Binding-site contacts:
Ligand atom CAI contacts residue PHE135 of chain 1.A at 3.7 Å (hydrophobic).
Ligand atom CAZ contacts residue TRP203 of chain 1.A at 3.5 Å (hydrophobic).
Ligand atom CAA contacts residue PRO177 of chain 1.A at 3.5 Å (hydrophobic).
Ligand atom CAS contacts residue TYR201 of chain 1.A at 3.5 Å (hydrophobic).
Ligand atom CAH contacts residue GLN202 of chain 1.A at 3.2 Å.
Ligand atom OAE contacts residue ILE113 of chain 1.A at 3.3 Å (h-bond).
Ligand atom CAG contacts residue ASN228 of chain 1.A at 3.6 Å.
Ligand atom CAL contacts residue PHE155 of chain 1.A at 3.6 Å (hydrophobic).
Ligand atom NAC contacts residue ASP112 of chain 1.A at 2.5 Å (salt-bridge).
Ligand atom NAU contacts residue PHE155 of chain 1.A at 3.7 Å.
Ligand atom CAA contacts residue VAL179 of chain 1.A at 3.2 Å (hydrophobic).
Ligand atom CAG contacts residue TRP203 of chain 1.A at 3.7 Å (hydrophobic).
Ligand atom CAN contacts residue PHE155 of chain 1.A at 3.8 Å (hydrophobic).
Ligand atom OAE contacts residue ASP112 of chain 1.A at 3.6 Å.
Ligand atom CAS contacts residue TRP203 of chain 1.A at 3.8 Å (hydrophobic).
Ligand atom OAD contacts residue LYS274 of chain 1.A at 3.1 Å (salt-bridge).
Ligand atom CAK contacts residue PHE135 of chain 1.A at 3.6 Å (hydrophobic).
Ligand atom CAA contacts residue TYR153 of chain 1.A at 3.5 Å (hydrophobic).
Ligand atom CBC contacts residue TRP203 of chain 1.A at 3.6 Å (hydrophobic).
Ligand atom NBG contacts residue TRP203 of chain 1.A at 3.3 Å.
Ligand atom OAX contacts residue MET195 of chain 1.A at 3.6 Å.
Ligand atom CAY contacts residue THR114 of chain 1.A at 3.8 Å.
Ligand atom CAY contacts residue ASP112 of chain 1.A at 3.8 Å.
Ligand atom CAN contacts residue PRO177 of chain 1.A at 3.4 Å (hydrophobic).
Ligand atom CAT contacts residue TRP203 of chain 1.A at 3.6 Å (hydrophobic).
Ligand atom CAL contacts residue ILE111 of chain 1.A at 3.7 Å (hydrophobic).
Ligand atom OAX contacts residue ILE111 of chain 1.A at 3.5 Å.
Ligand atom CAO contacts residue PHE135 of chain 1.A at 3.8 Å (hydrophobic).
Ligand atom CBC contacts residue ASN228 of chain 1.A at 3.8 Å.
Ligand atom CAT contacts residue ASN228 of chain 1.A at 3.5 Å.
Ligand atom CAA contacts residue SER178 of chain 1.A at 3.5 Å.
Ligand atom OAD contacts residue ALA275 of chain 1.A at 3.2 Å.
Ligand atom CBB contacts residue ILE111 of chain 1.A at 3.6 Å (hydrophobic).
Ligand atom CAH contacts residue ASN228 of chain 1.A at 3.4 Å.
Ligand atom CAH contacts residue TRP203 of chain 1.A at 3.5 Å (hydrophobic).
Ligand atom CAG contacts residue GLN202 of chain 1.A at 3.3 Å.
Ligand atom NAC contacts residue THR114 of chain 1.A at 3.3 Å (h-bond).
Ligand atom CAJ contacts residue PHE155 of chain 1.A at 3.7 Å (hydrophobic).
Ligand atom CAO contacts residue ILE111 of chain 1.A at 3.8 Å (hydrophobic).
Ligand atom CAP contacts residue ILE111 of chain 1.A at 3.8 Å (hydrophobic).

This protein binds this small molecule.
Small molecule (SMILES): CCO/N=C/c1ccc(OCC[C@@H](C)CCN2CCN(c3ccnc(C(N)=O)c3)C2=O)cc1

Sequence of chain 1.A:
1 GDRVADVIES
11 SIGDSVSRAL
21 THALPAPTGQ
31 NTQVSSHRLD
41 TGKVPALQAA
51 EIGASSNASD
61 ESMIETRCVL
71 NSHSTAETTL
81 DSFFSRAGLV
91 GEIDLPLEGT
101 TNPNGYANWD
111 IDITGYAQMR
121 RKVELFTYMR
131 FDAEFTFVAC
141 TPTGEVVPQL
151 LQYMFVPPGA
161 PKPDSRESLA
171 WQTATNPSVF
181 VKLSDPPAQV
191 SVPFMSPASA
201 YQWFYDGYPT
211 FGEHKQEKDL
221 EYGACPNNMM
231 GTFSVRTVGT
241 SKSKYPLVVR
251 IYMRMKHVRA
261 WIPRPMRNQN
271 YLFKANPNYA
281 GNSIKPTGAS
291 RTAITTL

Sequence of chain 2.C:
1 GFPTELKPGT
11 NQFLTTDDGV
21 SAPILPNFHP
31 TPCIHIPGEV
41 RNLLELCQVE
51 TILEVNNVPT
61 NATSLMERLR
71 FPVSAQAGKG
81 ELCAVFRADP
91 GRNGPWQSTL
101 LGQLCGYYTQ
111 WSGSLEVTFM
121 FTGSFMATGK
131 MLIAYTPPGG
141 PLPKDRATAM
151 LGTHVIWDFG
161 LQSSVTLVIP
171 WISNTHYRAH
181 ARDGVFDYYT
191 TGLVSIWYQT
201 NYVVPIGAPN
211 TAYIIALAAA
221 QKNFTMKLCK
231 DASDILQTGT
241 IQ

Sequence of chain 1.C:
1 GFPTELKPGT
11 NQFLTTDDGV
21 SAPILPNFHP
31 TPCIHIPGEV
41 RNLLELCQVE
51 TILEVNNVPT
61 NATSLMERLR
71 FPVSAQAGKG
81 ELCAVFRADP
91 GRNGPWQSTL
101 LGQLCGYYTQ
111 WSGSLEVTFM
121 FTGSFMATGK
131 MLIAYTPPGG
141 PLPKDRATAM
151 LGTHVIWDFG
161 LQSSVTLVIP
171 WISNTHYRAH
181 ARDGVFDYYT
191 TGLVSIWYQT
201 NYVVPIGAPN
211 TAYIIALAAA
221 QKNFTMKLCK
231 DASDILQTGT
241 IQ